Sequence of chain 1.A:
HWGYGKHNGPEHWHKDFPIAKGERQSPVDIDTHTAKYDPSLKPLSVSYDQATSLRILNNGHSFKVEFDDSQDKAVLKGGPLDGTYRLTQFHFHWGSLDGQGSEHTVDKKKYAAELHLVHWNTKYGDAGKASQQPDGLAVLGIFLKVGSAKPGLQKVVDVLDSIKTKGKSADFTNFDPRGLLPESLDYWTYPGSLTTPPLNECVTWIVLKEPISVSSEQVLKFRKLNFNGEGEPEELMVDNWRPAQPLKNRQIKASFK

Binding-site contacts:
Ligand atom N2 contacts residue ASP19 of chain 1.A at 2.6 Å (salt-bridge).
Ligand atom F16 contacts residue ASN11 of chain 1.A at 3.8 Å.
Ligand atom O3 contacts residue ASN11 of chain 1.A at 3.2 Å (h-bond).
Ligand atom C6 contacts residue TRP5 of chain 1.A at 4.0 Å (hydrophobic).
Ligand atom F17 contacts residue TRP5 of chain 1.A at 3.5 Å.
Ligand atom F16 contacts residue LYS18 of chain 1.A at 3.9 Å.
Ligand atom C9 contacts residue HIS10 of chain 1.A at 3.8 Å.
Ligand atom C10 contacts residue HIS15 of chain 1.A at 4.4 Å.
Ligand atom C9 contacts residue ASN11 of chain 1.A at 4.2 Å.
Ligand atom C8 contacts residue HIS4 of chain 1.A at 4.2 Å.
Ligand atom C12 contacts residue HIS10 of chain 1.A at 4.5 Å.
Ligand atom C5 contacts residue ASN11 of chain 1.A at 4.5 Å.
Ligand atom F15 contacts residue HIS10 of chain 1.A at 3.0 Å.
Ligand atom S1 contacts residue TRP16 of chain 1.A at 4.4 Å.
Ligand atom C10 contacts residue HIS10 of chain 1.A at 4.0 Å.
Ligand atom C5 contacts residue ASP19 of chain 1.A at 3.7 Å.
Ligand atom O3 contacts residue TRP5 of chain 1.A at 3.8 Å.
Ligand atom N2 contacts residue TRP16 of chain 1.A at 3.7 Å.
Ligand atom F18 contacts residue HIS4 of chain 1.A at 2.5 Å.
Ligand atom O4 contacts residue TRP5 of chain 1.A at 3.4 Å.
Ligand atom O3 contacts residue TRP16 of chain 1.A at 3.4 Å.
Ligand atom O3 contacts residue HIS15 of chain 1.A at 3.7 Å.
Ligand atom F16 contacts residue HIS10 of chain 1.A at 3.3 Å.
Ligand atom F17 contacts residue HIS4 of chain 1.A at 3.4 Å.
Ligand atom F16 contacts residue HIS15 of chain 1.A at 3.2 Å.
Ligand atom O4 contacts residue PHE20 of chain 1.A at 3.9 Å.
Ligand atom N2 contacts residue HIS15 of chain 1.A at 2.8 Å (h-bond).
Ligand atom C7 contacts residue HIS4 of chain 1.A at 3.3 Å.
Ligand atom O4 contacts residue ASP19 of chain 1.A at 3.2 Å (salt-bridge).
Ligand atom S1 contacts residue HIS15 of chain 1.A at 4.1 Å.
Ligand atom S1 contacts residue ASP19 of chain 1.A at 3.4 Å (salt-bridge).
Ligand atom N2 contacts residue LYS18 of chain 1.A at 4.0 Å.
Ligand atom C5 contacts residue TRP5 of chain 1.A at 4.5 Å (hydrophobic).
Ligand atom O3 contacts residue GLY12 of chain 1.A at 4.5 Å.
Ligand atom C10 contacts residue ASN11 of chain 1.A at 4.1 Å.
Ligand atom C6 contacts residue ASP19 of chain 1.A at 4.0 Å.
Ligand atom S1 contacts residue TRP5 of chain 1.A at 4.0 Å.
Ligand atom C5 contacts residue HIS4 of chain 1.A at 4.3 Å.
Ligand atom C6 contacts residue HIS4 of chain 1.A at 3.7 Å.
Ligand atom F17 contacts residue ASP19 of chain 1.A at 3.9 Å.

The protein below binds the small molecule below.
Small molecule (SMILES): CCCSc1c(F)c(F)c(S(N)(=O)=O)c(F)c1F